A protein and the small-molecule ligand that binds it are described below.
Small molecule (SMILES): O=C(O)COP(=O)(O)O

Sequence of chain 1.A:
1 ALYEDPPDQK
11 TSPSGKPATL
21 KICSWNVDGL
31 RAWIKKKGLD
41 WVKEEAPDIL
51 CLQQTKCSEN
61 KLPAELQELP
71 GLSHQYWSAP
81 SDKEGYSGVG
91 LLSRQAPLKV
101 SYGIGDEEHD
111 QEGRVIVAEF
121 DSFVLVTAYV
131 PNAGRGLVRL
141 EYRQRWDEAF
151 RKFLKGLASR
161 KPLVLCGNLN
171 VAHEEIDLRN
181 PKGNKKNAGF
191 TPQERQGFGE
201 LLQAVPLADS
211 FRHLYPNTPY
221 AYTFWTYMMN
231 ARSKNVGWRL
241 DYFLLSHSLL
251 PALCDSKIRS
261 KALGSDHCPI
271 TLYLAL

Binding-site contacts:
Ligand atom P contacts residue DG9 of chain 1.D at 1.6 Å.
Ligand atom O4P contacts residue DG9 of chain 1.D at 2.5 Å (h-bond).
Ligand atom O4P contacts residue ASN132 of chain 1.A at 3.7 Å.
Ligand atom C1 contacts residue ASN132 of chain 1.A at 3.8 Å.
Ligand atom O2 contacts residue PHE224 of chain 1.A at 3.9 Å.
Ligand atom O3P contacts residue TYR129 of chain 1.A at 4.2 Å.
Ligand atom O1P contacts residue ASN170 of chain 1.A at 3.4 Å (h-bond).
Ligand atom C1 contacts residue PHE224 of chain 1.A at 3.5 Å (hydrophobic).
Ligand atom P contacts residue HIS267 of chain 1.A at 4.3 Å.
Ligand atom O3P contacts residue DG9 of chain 1.D at 2.5 Å (h-bond).
Ligand atom O4P contacts residue TYR129 of chain 1.A at 2.6 Å (h-bond).
Ligand atom C1 contacts residue DG9 of chain 1.D at 4.4 Å.
Ligand atom O1P contacts residue ASN132 of chain 1.A at 3.1 Å (h-bond).
Ligand atom C2 contacts residue PHE224 of chain 1.A at 4.3 Å (hydrophobic).
Ligand atom C2 contacts residue ASN132 of chain 1.A at 3.5 Å.
Ligand atom O4P contacts residue ASN170 of chain 1.A at 3.1 Å (h-bond).
Ligand atom P contacts residue ASN170 of chain 1.A at 4.1 Å.
Ligand atom O1P contacts residue HIS267 of chain 1.A at 4.4 Å.
Ligand atom P contacts residue TYR129 of chain 1.A at 3.7 Å.
Ligand atom O3P contacts residue HIS267 of chain 1.A at 3.0 Å (h-bond).
Ligand atom O3P contacts residue ASN26 of chain 1.A at 4.1 Å.
Ligand atom O2 contacts residue ASN170 of chain 1.A at 3.5 Å (h-bond).
Ligand atom O2 contacts residue ASN132 of chain 1.A at 3.9 Å.
Ligand atom O4P contacts residue ASN168 of chain 1.A at 3.7 Å.
Ligand atom O1P contacts residue DG9 of chain 1.D at 2.6 Å (h-bond).
Ligand atom O3P contacts residue ASN168 of chain 1.A at 3.3 Å (h-bond).
Ligand atom P contacts residue GLN54 of chain 1.A at 3.7 Å.
Ligand atom C2 contacts residue DG9 of chain 1.D at 2.9 Å.
Ligand atom P contacts residue ASN132 of chain 1.A at 4.0 Å.
Ligand atom O1 contacts residue ASN132 of chain 1.A at 3.4 Å (h-bond).
Ligand atom O3P contacts residue GLN54 of chain 1.A at 2.9 Å (h-bond).
Ligand atom O1 contacts residue PHE224 of chain 1.A at 4.3 Å.
Ligand atom P contacts residue ASN168 of chain 1.A at 4.0 Å.
Ligand atom O2 contacts residue LEU240 of chain 1.A at 3.2 Å.
Ligand atom O4P contacts residue GLN54 of chain 1.A at 4.0 Å.